This protein binds this small molecule.
Small molecule (SMILES): CC(=O)N[C@@H]1[C@@H](O)[C@H](O)[C@@H](CO)O[C@H]1O

Sequence of chain 1.B:
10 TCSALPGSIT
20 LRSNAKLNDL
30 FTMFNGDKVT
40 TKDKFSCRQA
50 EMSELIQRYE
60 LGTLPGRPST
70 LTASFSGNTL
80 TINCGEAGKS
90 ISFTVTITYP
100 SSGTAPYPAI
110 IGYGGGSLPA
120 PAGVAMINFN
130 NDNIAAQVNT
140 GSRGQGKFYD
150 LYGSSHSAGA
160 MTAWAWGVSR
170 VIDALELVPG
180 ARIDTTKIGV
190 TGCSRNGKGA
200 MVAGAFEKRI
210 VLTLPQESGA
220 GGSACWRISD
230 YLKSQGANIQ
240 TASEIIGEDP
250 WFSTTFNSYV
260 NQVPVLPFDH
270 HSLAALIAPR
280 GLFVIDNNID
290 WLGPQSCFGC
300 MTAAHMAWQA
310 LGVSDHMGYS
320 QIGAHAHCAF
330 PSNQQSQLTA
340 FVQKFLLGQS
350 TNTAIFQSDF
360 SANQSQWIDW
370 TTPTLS

Binding-site contacts:
Ligand atom N2 contacts residue TYR230 of chain 1.B at 3.5 Å.
Ligand atom C3 contacts residue GLN365 of chain 1.B at 4.5 Å.
Ligand atom O7 contacts residue ASN362 of chain 1.B at 2.8 Å (h-bond).
Ligand atom C7 contacts residue TRP366 of chain 1.B at 3.9 Å (hydrophobic).
Ligand atom C4 contacts residue ASN362 of chain 1.B at 4.2 Å.
Ligand atom O7 contacts residue TYR230 of chain 1.B at 3.5 Å.
Ligand atom C7 contacts residue GLN365 of chain 1.B at 3.9 Å.
Ligand atom C1 contacts residue ASN362 of chain 1.B at 1.4 Å.
Ligand atom O7 contacts residue GLN365 of chain 1.B at 3.0 Å (h-bond).
Ligand atom C8 contacts residue GLN294 of chain 1.B at 3.5 Å.
Ligand atom C2 contacts residue ASN362 of chain 1.B at 2.5 Å.
Ligand atom O3 contacts residue TYR230 of chain 1.B at 2.7 Å (h-bond).
Ligand atom C7 contacts residue TYR230 of chain 1.B at 3.5 Å (hydrophobic).
Ligand atom N2 contacts residue GLN365 of chain 1.B at 4.1 Å.
Ligand atom C4 contacts residue TYR230 of chain 1.B at 4.1 Å (hydrophobic).
Ligand atom C8 contacts residue ILE227 of chain 1.B at 3.8 Å (hydrophobic).
Ligand atom C2 contacts residue TYR230 of chain 1.B at 3.9 Å (hydrophobic).
Ligand atom C3 contacts residue ASN362 of chain 1.B at 3.8 Å.
Ligand atom C7 contacts residue GLN294 of chain 1.B at 4.2 Å.
Ligand atom C8 contacts residue LEU231 of chain 1.B at 3.8 Å (hydrophobic).
Ligand atom C3 contacts residue TYR230 of chain 1.B at 3.8 Å (hydrophobic).
Ligand atom O5 contacts residue GLN365 of chain 1.B at 3.6 Å.
Ligand atom C1 contacts residue GLN365 of chain 1.B at 3.5 Å.
Ligand atom O3 contacts residue GLN234 of chain 1.B at 4.5 Å.
Ligand atom N2 contacts residue GLN294 of chain 1.B at 4.0 Å.
Ligand atom C8 contacts residue TYR230 of chain 1.B at 4.0 Å (hydrophobic).
Ligand atom N2 contacts residue ASN362 of chain 1.B at 2.9 Å (h-bond).
Ligand atom C5 contacts residue ASN362 of chain 1.B at 3.7 Å.
Ligand atom C2 contacts residue GLN365 of chain 1.B at 3.4 Å.
Ligand atom O7 contacts residue TRP366 of chain 1.B at 3.0 Å (h-bond).
Ligand atom C8 contacts residue ASN362 of chain 1.B at 4.2 Å.
Ligand atom O5 contacts residue ASN362 of chain 1.B at 2.4 Å (h-bond).
Ligand atom C8 contacts residue TRP366 of chain 1.B at 4.1 Å (hydrophobic).
Ligand atom C7 contacts residue ASN362 of chain 1.B at 3.0 Å.